Sequence of chain 1.B:
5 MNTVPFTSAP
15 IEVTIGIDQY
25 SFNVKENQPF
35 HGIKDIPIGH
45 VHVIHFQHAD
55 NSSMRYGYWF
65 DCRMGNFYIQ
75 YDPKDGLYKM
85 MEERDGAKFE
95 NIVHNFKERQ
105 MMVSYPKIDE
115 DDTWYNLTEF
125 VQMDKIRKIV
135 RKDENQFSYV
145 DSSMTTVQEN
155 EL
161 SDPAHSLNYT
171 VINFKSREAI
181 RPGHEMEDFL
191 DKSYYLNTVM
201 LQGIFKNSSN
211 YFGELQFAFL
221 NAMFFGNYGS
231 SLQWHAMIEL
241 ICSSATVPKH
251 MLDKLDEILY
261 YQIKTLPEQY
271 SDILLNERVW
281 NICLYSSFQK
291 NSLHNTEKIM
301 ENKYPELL

The protein below binds the small molecule below.
Small molecule (SMILES): CCOC(=O)N1CCC[C@H](C(=O)NOC)C1

Binding-site contacts:
Ligand atom C9 contacts residue GLN32 of chain 1.B at 3.9 Å.
Ligand atom N contacts residue PHE26 of chain 1.B at 3.8 Å.
Ligand atom C3 contacts residue ASN27 of chain 1.B at 3.7 Å.
Ligand atom C7 contacts residue PHE26 of chain 1.B at 4.0 Å (hydrophobic).
Ligand atom C5 contacts residue GLN32 of chain 1.B at 4.4 Å.
Ligand atom C8 contacts residue GLN32 of chain 1.B at 3.6 Å.
Ligand atom N1 contacts residue VAL107 of chain 1.B at 4.0 Å.
Ligand atom O2 contacts residue PHE34 of chain 1.B at 4.3 Å.
Ligand atom O2 contacts residue VAL107 of chain 1.B at 4.0 Å.
Ligand atom C7 contacts residue VAL107 of chain 1.B at 3.6 Å (hydrophobic).
Ligand atom C8 contacts residue VAL107 of chain 1.B at 3.8 Å (hydrophobic).
Ligand atom C2 contacts residue PHE26 of chain 1.B at 3.5 Å (hydrophobic).
Ligand atom C7 contacts residue ASN27 of chain 1.B at 4.4 Å.
Ligand atom C3 contacts residue PHE26 of chain 1.B at 4.3 Å (hydrophobic).
Ligand atom C1 contacts residue PHE26 of chain 1.B at 4.3 Å (hydrophobic).
Ligand atom O2 contacts residue GLN32 of chain 1.B at 2.5 Å (h-bond).
Ligand atom O1 contacts residue PHE26 of chain 1.B at 3.8 Å.
Ligand atom N contacts residue ASN27 of chain 1.B at 4.3 Å.
Ligand atom C6 contacts residue VAL107 of chain 1.B at 4.2 Å (hydrophobic).
Ligand atom C contacts residue PHE26 of chain 1.B at 3.4 Å (hydrophobic).
Ligand atom O contacts residue VAL107 of chain 1.B at 3.9 Å.
Ligand atom O contacts residue PHE26 of chain 1.B at 3.8 Å.
Ligand atom O3 contacts residue VAL107 of chain 1.B at 4.0 Å.